Sequence of chain 1.A:
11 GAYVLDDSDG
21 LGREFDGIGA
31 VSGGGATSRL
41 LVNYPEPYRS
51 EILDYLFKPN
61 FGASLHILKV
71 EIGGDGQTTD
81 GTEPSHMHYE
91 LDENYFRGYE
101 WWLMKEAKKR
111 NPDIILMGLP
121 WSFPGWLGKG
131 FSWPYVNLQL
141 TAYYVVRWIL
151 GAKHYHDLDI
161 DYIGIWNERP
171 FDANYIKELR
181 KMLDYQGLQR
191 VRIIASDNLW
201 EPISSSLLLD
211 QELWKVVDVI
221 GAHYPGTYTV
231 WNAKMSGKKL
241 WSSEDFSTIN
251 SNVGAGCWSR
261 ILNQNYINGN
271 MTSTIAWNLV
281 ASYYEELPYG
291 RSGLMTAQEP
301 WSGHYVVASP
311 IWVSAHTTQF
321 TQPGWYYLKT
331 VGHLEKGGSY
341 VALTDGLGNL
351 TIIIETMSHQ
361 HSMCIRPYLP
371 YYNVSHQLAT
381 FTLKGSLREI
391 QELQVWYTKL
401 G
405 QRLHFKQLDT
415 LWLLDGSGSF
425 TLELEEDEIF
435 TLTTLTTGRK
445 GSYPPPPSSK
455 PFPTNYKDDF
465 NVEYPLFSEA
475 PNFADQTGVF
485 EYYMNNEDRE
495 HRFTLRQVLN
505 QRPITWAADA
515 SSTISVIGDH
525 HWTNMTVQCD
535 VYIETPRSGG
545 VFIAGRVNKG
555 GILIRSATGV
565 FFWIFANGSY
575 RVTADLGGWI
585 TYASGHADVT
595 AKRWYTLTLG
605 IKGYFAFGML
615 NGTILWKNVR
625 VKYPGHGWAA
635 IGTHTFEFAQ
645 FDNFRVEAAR

Binding-site contacts:
Ligand atom C2 contacts residue ASN349 of chain 1.A at 2.4 Å.
Ligand atom C1 contacts residue ASP345 of chain 1.A at 3.7 Å.
Ligand atom O7 contacts residue ASN349 of chain 1.A at 3.2 Å (h-bond).
Ligand atom C2 contacts residue LEU347 of chain 1.A at 4.0 Å (hydrophobic).
Ligand atom N2 contacts residue GLY348 of chain 1.A at 4.3 Å.
Ligand atom C8 contacts residue GLY348 of chain 1.A at 3.9 Å.
Ligand atom O5 contacts residue ASP345 of chain 1.A at 3.7 Å.
Ligand atom C7 contacts residue ASN349 of chain 1.A at 3.4 Å.
Ligand atom C5 contacts residue ASN349 of chain 1.A at 3.6 Å.
Ligand atom O5 contacts residue LEU439 of chain 1.A at 3.8 Å.
Ligand atom N2 contacts residue ASN349 of chain 1.A at 2.9 Å (h-bond).
Ligand atom O6 contacts residue LEU347 of chain 1.A at 4.2 Å.
Ligand atom C4 contacts residue ASN349 of chain 1.A at 4.2 Å.
Ligand atom C1 contacts residue ASN349 of chain 1.A at 1.4 Å.
Ligand atom N2 contacts residue LEU347 of chain 1.A at 3.2 Å (h-bond).
Ligand atom C3 contacts residue ASN349 of chain 1.A at 3.8 Å.
Ligand atom C8 contacts residue ASN349 of chain 1.A at 4.1 Å.
Ligand atom C2 contacts residue ASP345 of chain 1.A at 4.3 Å.
Ligand atom C8 contacts residue LEU347 of chain 1.A at 4.0 Å (hydrophobic).
Ligand atom C7 contacts residue LEU347 of chain 1.A at 4.1 Å (hydrophobic).
Ligand atom C1 contacts residue LEU439 of chain 1.A at 4.0 Å (hydrophobic).
Ligand atom O5 contacts residue ASN349 of chain 1.A at 2.3 Å (h-bond).

This small molecule binds to this protein.
Small molecule (SMILES): CC(=O)N[C@H]1[C@H](O[C@H]2[C@H](O)[C@@H](NC(C)=O)CO[C@@H]2CO)O[C@H](CO)[C@@H](O)[C@@H]1O